Sequence of chain 1.A:
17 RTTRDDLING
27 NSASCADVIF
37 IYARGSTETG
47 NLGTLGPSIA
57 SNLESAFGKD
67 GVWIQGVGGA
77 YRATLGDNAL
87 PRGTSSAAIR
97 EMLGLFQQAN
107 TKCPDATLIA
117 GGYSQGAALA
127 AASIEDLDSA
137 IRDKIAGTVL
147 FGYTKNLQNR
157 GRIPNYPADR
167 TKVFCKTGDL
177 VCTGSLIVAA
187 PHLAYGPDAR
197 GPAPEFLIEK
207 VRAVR

A small-molecule ligand and the protein it binds are described below.
Small molecule (SMILES): CCO[P](=O)(CCCc1cc2c3c(c1)C[S@@+](C)[Pd]3(Br)[S@+](C)C2)Oc1ccc([N+](=O)[O-])cc1

Binding-site contacts:
Ligand atom O2 contacts residue ASN84 of chain 1.A at 3.5 Å (h-bond).
Ligand atom PD1 contacts residue LEU81 of chain 1.A at 3.9 Å.
Ligand atom O2 contacts residue GLN121 of chain 1.A at 3.1 Å (h-bond).
Ligand atom C6 contacts residue LEU81 of chain 1.A at 3.8 Å (hydrophobic).
Ligand atom C14 contacts residue SER120 of chain 1.A at 4.0 Å.
Ligand atom C4 contacts residue LEU182 of chain 1.A at 3.7 Å (hydrophobic).
Ligand atom C17 contacts residue TYR119 of chain 1.A at 3.8 Å (hydrophobic).
Ligand atom P1 contacts residue SER120 of chain 1.A at 1.6 Å.
Ligand atom C15 contacts residue SER120 of chain 1.A at 2.6 Å.
Ligand atom C7 contacts residue LEU81 of chain 1.A at 2.9 Å (hydrophobic).
Ligand atom P1 contacts residue SER42 of chain 1.A at 3.7 Å.
Ligand atom C1 contacts residue LEU81 of chain 1.A at 3.5 Å (hydrophobic).
Ligand atom C13 contacts residue LEU182 of chain 1.A at 3.3 Å (hydrophobic).
Ligand atom S1 contacts residue LEU81 of chain 1.A at 3.5 Å.
Ligand atom C13 contacts residue ASN84 of chain 1.A at 4.0 Å.
Ligand atom C7 contacts residue GLY82 of chain 1.A at 4.0 Å.
Ligand atom C15 contacts residue VAL184 of chain 1.A at 4.0 Å (hydrophobic).
Ligand atom C14 contacts residue ASN84 of chain 1.A at 3.5 Å.
Ligand atom O2 contacts residue SER120 of chain 1.A at 2.5 Å (h-bond).
Ligand atom C16 contacts residue SER120 of chain 1.A at 3.2 Å.
Ligand atom C2 contacts residue LEU81 of chain 1.A at 3.5 Å (hydrophobic).
Ligand atom P1 contacts residue GLN121 of chain 1.A at 3.7 Å.
Ligand atom O1 contacts residue SER120 of chain 1.A at 2.4 Å (h-bond).
Ligand atom C5 contacts residue LEU182 of chain 1.A at 3.8 Å (hydrophobic).
Ligand atom C3 contacts residue ASN84 of chain 1.A at 3.6 Å.
Ligand atom O1 contacts residue HIS188 of chain 1.A at 3.0 Å (h-bond).
Ligand atom O2 contacts residue SER42 of chain 1.A at 2.4 Å (h-bond).
Ligand atom P1 contacts residue HIS188 of chain 1.A at 3.7 Å.
Ligand atom C16 contacts residue HIS188 of chain 1.A at 3.0 Å.
Ligand atom C14 contacts residue VAL184 of chain 1.A at 4.1 Å (hydrophobic).
Ligand atom C4 contacts residue ASN84 of chain 1.A at 4.1 Å.
Ligand atom S1 contacts residue GLY82 of chain 1.A at 3.6 Å.
Ligand atom C15 contacts residue ASN84 of chain 1.A at 3.8 Å.
Ligand atom C5 contacts residue LEU81 of chain 1.A at 4.0 Å (hydrophobic).
Ligand atom C3 contacts residue LEU81 of chain 1.A at 3.8 Å (hydrophobic).
Ligand atom C5 contacts residue VAL184 of chain 1.A at 4.0 Å (hydrophobic).
Ligand atom C13 contacts residue VAL184 of chain 1.A at 4.0 Å (hydrophobic).
Ligand atom C14 contacts residue SER42 of chain 1.A at 3.8 Å.
Ligand atom C16 contacts residue TYR119 of chain 1.A at 3.5 Å (hydrophobic).
Ligand atom C4 contacts residue LEU81 of chain 1.A at 4.1 Å (hydrophobic).